Sequence of chain 1.W:
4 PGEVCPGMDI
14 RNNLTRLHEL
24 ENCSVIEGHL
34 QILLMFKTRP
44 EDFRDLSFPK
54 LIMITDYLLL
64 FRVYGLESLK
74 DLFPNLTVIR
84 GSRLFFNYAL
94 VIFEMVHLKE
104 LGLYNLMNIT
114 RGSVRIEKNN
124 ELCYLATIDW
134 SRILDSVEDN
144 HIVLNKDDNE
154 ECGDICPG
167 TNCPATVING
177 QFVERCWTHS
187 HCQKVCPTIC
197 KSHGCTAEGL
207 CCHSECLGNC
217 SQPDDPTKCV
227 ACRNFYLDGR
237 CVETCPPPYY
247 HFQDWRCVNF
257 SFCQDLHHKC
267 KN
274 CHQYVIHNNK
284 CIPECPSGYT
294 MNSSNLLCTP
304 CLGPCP

This small molecule binds to this protein.
Small molecule (SMILES): CC(=O)N[C@H]1[C@H](O[C@H]2[C@H](O)[C@@H](NC(C)=O)CO[C@@H]2CO[C@@H]2O[C@@H](C)[C@@H](O)[C@@H](O)[C@@H]2O)O[C@H](CO)[C@@H](O[C@@H]2O[C@H](CO)[C@@H](O)[C@H](O[C@H]3O[C@H](CO)[C@@H](O)[C@H](O)[C@@H]3O)[C@@H]2O)[C@@H]1O

Sequence of chain 1.U:
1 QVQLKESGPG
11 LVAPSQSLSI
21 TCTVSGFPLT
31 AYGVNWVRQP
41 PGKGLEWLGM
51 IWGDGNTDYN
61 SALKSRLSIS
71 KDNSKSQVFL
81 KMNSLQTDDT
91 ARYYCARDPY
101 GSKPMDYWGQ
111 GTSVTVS

Binding-site contacts:
Ligand atom C6 contacts residue CYS253 of chain 1.W at 4.2 Å (hydrophobic).
Ligand atom C1 contacts residue ASN255 of chain 1.W at 1.4 Å.
Ligand atom O4 contacts residue ARG252 of chain 1.W at 4.4 Å.
Ligand atom C6 contacts residue PHE258 of chain 1.W at 4.5 Å (hydrophobic).
Ligand atom O7 contacts residue ASP54 of chain 1.U at 3.7 Å.
Ligand atom C8 contacts residue ASN255 of chain 1.W at 4.2 Å.
Ligand atom C1 contacts residue SER257 of chain 1.W at 4.1 Å.
Ligand atom C4 contacts residue ASN255 of chain 1.W at 4.2 Å.
Ligand atom N2 contacts residue SER257 of chain 1.W at 4.3 Å.
Ligand atom O5 contacts residue PHE258 of chain 1.W at 3.9 Å.
Ligand atom C5 contacts residue ASN255 of chain 1.W at 3.6 Å.
Ligand atom C6 contacts residue PHE258 of chain 1.W at 4.0 Å (hydrophobic).
Ligand atom C7 contacts residue ASN255 of chain 1.W at 3.2 Å.
Ligand atom C2 contacts residue ASN255 of chain 1.W at 2.4 Å.
Ligand atom O5 contacts residue ASN255 of chain 1.W at 2.3 Å (h-bond).
Ligand atom C3 contacts residue ASN255 of chain 1.W at 3.8 Å.
Ligand atom C6 contacts residue VAL254 of chain 1.W at 4.0 Å (hydrophobic).
Ligand atom O7 contacts residue ASN56 of chain 1.U at 3.0 Å (h-bond).
Ligand atom C7 contacts residue ASN56 of chain 1.U at 4.1 Å.
Ligand atom C6 contacts residue ARG252 of chain 1.W at 3.4 Å.
Ligand atom N2 contacts residue ASN255 of chain 1.W at 2.9 Å (h-bond).
Ligand atom O7 contacts residue ASN255 of chain 1.W at 3.2 Å (h-bond).